Sequence of chain 1.B:
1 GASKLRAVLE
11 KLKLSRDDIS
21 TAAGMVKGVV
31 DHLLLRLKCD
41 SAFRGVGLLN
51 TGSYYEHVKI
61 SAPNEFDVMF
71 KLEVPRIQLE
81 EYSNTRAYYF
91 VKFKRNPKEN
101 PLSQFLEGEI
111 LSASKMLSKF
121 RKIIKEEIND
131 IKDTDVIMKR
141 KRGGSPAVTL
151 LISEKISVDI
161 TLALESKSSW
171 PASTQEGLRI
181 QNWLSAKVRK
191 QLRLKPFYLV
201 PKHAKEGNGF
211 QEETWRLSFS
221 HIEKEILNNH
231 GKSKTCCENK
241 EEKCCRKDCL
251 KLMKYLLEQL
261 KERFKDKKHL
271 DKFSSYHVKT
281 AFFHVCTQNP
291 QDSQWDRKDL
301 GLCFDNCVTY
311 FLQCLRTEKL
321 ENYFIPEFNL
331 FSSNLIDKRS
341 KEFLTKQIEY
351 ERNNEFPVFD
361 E

Binding-site contacts:
Ligand atom N11 contacts residue TYR276 of chain 1.B at 3.8 Å.
Ligand atom O25 contacts residue SER274 of chain 1.B at 3.6 Å.
Ligand atom C09 contacts residue ALA87 of chain 1.B at 3.5 Å (hydrophobic).
Ligand atom C09 contacts residue ASN322 of chain 1.B at 3.6 Å.
Ligand atom C14 contacts residue TYR276 of chain 1.B at 3.6 Å (hydrophobic).
Ligand atom C16 contacts residue SER274 of chain 1.B at 3.7 Å.
Ligand atom C12 contacts residue TYR276 of chain 1.B at 3.7 Å (hydrophobic).
Ligand atom O01 contacts residue GLU223 of chain 1.B at 3.9 Å.
Ligand atom C17 contacts residue HIS277 of chain 1.B at 3.8 Å.
Ligand atom C05 contacts residue ASN322 of chain 1.B at 3.8 Å.
Ligand atom C02 contacts residue TYR276 of chain 1.B at 3.8 Å (hydrophobic).
Ligand atom O01 contacts residue PHE219 of chain 1.B at 4.0 Å.
Ligand atom C13 contacts residue TYR276 of chain 1.B at 3.7 Å (hydrophobic).
Ligand atom C04 contacts residue ARG216 of chain 1.B at 3.8 Å.
Ligand atom O25 contacts residue TYR276 of chain 1.B at 3.6 Å.
Ligand atom C10 contacts residue ASN322 of chain 1.B at 3.6 Å.
Ligand atom C10 contacts residue LEU217 of chain 1.B at 3.7 Å (hydrophobic).
Ligand atom C03 contacts residue LEU217 of chain 1.B at 3.8 Å (hydrophobic).
Ligand atom C03 contacts residue TYR276 of chain 1.B at 3.9 Å (hydrophobic).
Ligand atom C09 contacts residue ARG216 of chain 1.B at 3.7 Å.
Ligand atom C08 contacts residue PHE328 of chain 1.B at 3.4 Å (hydrophobic).
Ligand atom C17 contacts residue SER274 of chain 1.B at 3.3 Å.
Ligand atom C20 contacts residue ARG216 of chain 1.B at 3.3 Å.
Ligand atom C06 contacts residue LEU330 of chain 1.B at 3.9 Å (hydrophobic).
Ligand atom C05 contacts residue ARG216 of chain 1.B at 3.6 Å.
Ligand atom C10 contacts residue ARG216 of chain 1.B at 3.6 Å.
Ligand atom N27 contacts residue TYR276 of chain 1.B at 3.7 Å.
Ligand atom N28 contacts residue TYR276 of chain 1.B at 3.7 Å.
Ligand atom C26 contacts residue TYR276 of chain 1.B at 3.8 Å (hydrophobic).
Ligand atom C07 contacts residue LEU330 of chain 1.B at 3.4 Å (hydrophobic).
Ligand atom C08 contacts residue ALA87 of chain 1.B at 3.8 Å (hydrophobic).
Ligand atom C08 contacts residue ASN322 of chain 1.B at 3.9 Å.
Ligand atom O01 contacts residue SER218 of chain 1.B at 3.6 Å (h-bond).
Ligand atom C07 contacts residue PHE328 of chain 1.B at 3.4 Å (hydrophobic).
Ligand atom C18 contacts residue HIS277 of chain 1.B at 3.9 Å.
Ligand atom C22 contacts residue ARG216 of chain 1.B at 4.0 Å.
Ligand atom C12 contacts residue ARG216 of chain 1.B at 4.0 Å.
Ligand atom N11 contacts residue ARG216 of chain 1.B at 3.7 Å.
Ligand atom O24 contacts residue ARG216 of chain 1.B at 3.1 Å (salt-bridge).
Ligand atom C04 contacts residue TYR276 of chain 1.B at 3.9 Å (hydrophobic).

This protein binds this small molecule.
Small molecule (SMILES): O=C(N[C@H]1CCCC[C@H]1C(=O)O)c1cnn2c(O)cc(-c3ccccc3)nc12